Binding-site contacts:
Ligand atom O6 contacts residue TYR100 of chain 1.A at 3.1 Å (h-bond).
Ligand atom O6 contacts residue ALA207 of chain 1.A at 3.2 Å.
Ligand atom O6 contacts residue GLY98 of chain 1.A at 3.4 Å (h-bond).
Ligand atom O3 contacts residue GLY227 of chain 1.A at 3.4 Å.
Ligand atom O4 contacts residue ASN14 of chain 1.A at 2.8 Å (h-bond).
Ligand atom O2 contacts residue LEU99 of chain 1.A at 3.3 Å (h-bond).
Ligand atom C1 contacts residue LEU99 of chain 1.A at 3.5 Å (hydrophobic).
Ligand atom C1M contacts residue LEU99 of chain 1.A at 3.5 Å (hydrophobic).
Ligand atom C4 contacts residue ASP208 of chain 1.A at 3.5 Å.
Ligand atom C6 contacts residue TYR100 of chain 1.A at 3.8 Å (hydrophobic).
Ligand atom O4 contacts residue TYR12 of chain 1.A at 3.9 Å.
Ligand atom C3 contacts residue ARG228 of chain 1.A at 3.9 Å.
Ligand atom C4 contacts residue ARG228 of chain 1.A at 3.7 Å.
Ligand atom C6 contacts residue ALA207 of chain 1.A at 3.6 Å (hydrophobic).
Ligand atom O2 contacts residue TYR12 of chain 1.A at 4.1 Å.
Ligand atom O5 contacts residue TYR100 of chain 1.A at 4.1 Å.
Ligand atom C3 contacts residue LEU99 of chain 1.A at 4.1 Å (hydrophobic).
Ligand atom O6 contacts residue LEU99 of chain 1.A at 3.3 Å (h-bond).
Ligand atom C1M contacts residue TYR100 of chain 1.A at 3.2 Å (hydrophobic).
Ligand atom C5 contacts residue LEU99 of chain 1.A at 4.0 Å (hydrophobic).
Ligand atom O2 contacts residue GLY227 of chain 1.A at 4.0 Å.
Ligand atom O1 contacts residue TYR100 of chain 1.A at 4.0 Å.
Ligand atom C4 contacts residue ASN14 of chain 1.A at 3.9 Å.
Ligand atom C2 contacts residue LEU99 of chain 1.A at 4.0 Å (hydrophobic).
Ligand atom C5 contacts residue ASP208 of chain 1.A at 4.1 Å.
Ligand atom C4 contacts residue GLY227 of chain 1.A at 3.8 Å.
Ligand atom O2 contacts residue GLY98 of chain 1.A at 3.3 Å.
Ligand atom O4 contacts residue ARG228 of chain 1.A at 3.2 Å (salt-bridge).
Ligand atom C6 contacts residue TYR12 of chain 1.A at 3.6 Å (hydrophobic).
Ligand atom C1 contacts residue LEU99 of chain 1.A at 3.7 Å (hydrophobic).
Ligand atom C5 contacts residue TYR12 of chain 1.A at 4.0 Å (hydrophobic).
Ligand atom C6 contacts residue ASP208 of chain 1.A at 3.6 Å.
Ligand atom O4 contacts residue GLY227 of chain 1.A at 3.8 Å.
Ligand atom O4 contacts residue ASP208 of chain 1.A at 2.6 Å (salt-bridge).
Ligand atom O3 contacts residue ARG228 of chain 1.A at 2.9 Å (salt-bridge).
Ligand atom O5 contacts residue LEU99 of chain 1.A at 3.1 Å (h-bond).
Ligand atom O1 contacts residue TYR12 of chain 1.A at 3.4 Å (h-bond).
Ligand atom O6 contacts residue ASP208 of chain 1.A at 2.8 Å (salt-bridge).
Ligand atom C2 contacts residue TYR12 of chain 1.A at 3.8 Å (hydrophobic).
Ligand atom C3 contacts residue ASN14 of chain 1.A at 4.1 Å.

This small molecule binds to this protein.
Small molecule (SMILES): CO[C@@H]1O[C@H](CO)[C@@H](O)[C@H](O[C@H]2O[C@H](CO)[C@@H](O)[C@H](O)[C@@H]2O)[C@@H]1O

Sequence of chain 1.A:
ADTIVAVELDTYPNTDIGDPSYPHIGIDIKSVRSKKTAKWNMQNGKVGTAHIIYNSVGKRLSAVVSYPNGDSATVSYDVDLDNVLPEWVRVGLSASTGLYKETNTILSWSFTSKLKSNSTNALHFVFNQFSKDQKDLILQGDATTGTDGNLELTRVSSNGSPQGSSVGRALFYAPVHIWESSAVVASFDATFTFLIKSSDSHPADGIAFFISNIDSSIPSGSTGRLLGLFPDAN